A small-molecule ligand and the protein it binds are described below.
Small molecule (SMILES): CCc1nc(N)nc(N)c1C#CCc1cc(-c2ccc(C(=O)O)cc2)ccc1OC

Binding-site contacts:
Ligand atom NAF contacts residue ALA7 of chain 1.A at 3.6 Å.
Ligand atom C6 contacts residue ASP27 of chain 1.A at 3.5 Å.
Ligand atom NAF contacts residue VAL6 of chain 1.A at 3.3 Å (h-bond).
Ligand atom C4 contacts residue NAP1 of chain 1.D at 3.1 Å.
Ligand atom CAB contacts residue ASP27 of chain 1.A at 3.5 Å.
Ligand atom C2 contacts residue VAL6 of chain 1.A at 3.6 Å (hydrophobic).
Ligand atom N1 contacts residue VAL31 of chain 1.A at 3.5 Å.
Ligand atom C4 contacts residue PHE92 of chain 1.A at 3.6 Å (hydrophobic).
Ligand atom C4 contacts residue LEU5 of chain 1.A at 3.5 Å (hydrophobic).
Ligand atom C2 contacts residue VAL31 of chain 1.A at 3.5 Å (hydrophobic).
Ligand atom NAF contacts residue ASP27 of chain 1.A at 3.1 Å (salt-bridge).
Ligand atom C5 contacts residue NAP1 of chain 1.D at 3.3 Å.
Ligand atom CAL contacts residue PHE92 of chain 1.A at 3.5 Å (hydrophobic).
Ligand atom CAQ contacts residue NAP1 of chain 1.D at 3.5 Å.
Ligand atom NAI contacts residue NAP1 of chain 1.D at 3.3 Å.
Ligand atom CAZ contacts residue LEU54 of chain 1.A at 3.5 Å (hydrophobic).
Ligand atom N3 contacts residue ALA7 of chain 1.A at 3.6 Å (h-bond).
Ligand atom CAN contacts residue ILE50 of chain 1.A at 3.6 Å (hydrophobic).
Ligand atom NAF contacts residue THR111 of chain 1.A at 3.7 Å.
Ligand atom CAQ contacts residue ASN18 of chain 1.A at 3.5 Å.
Ligand atom CAB contacts residue LEU20 of chain 1.A at 3.6 Å (hydrophobic).
Ligand atom C2 contacts residue ALA7 of chain 1.A at 3.5 Å (hydrophobic).
Ligand atom CAK contacts residue PHE92 of chain 1.A at 3.5 Å (hydrophobic).
Ligand atom C2 contacts residue ASP27 of chain 1.A at 3.5 Å.
Ligand atom CAQ contacts residue XNP1 of chain 1.C at 3.6 Å.
Ligand atom CAQ contacts residue SER49 of chain 1.A at 3.2 Å.
Ligand atom CAA contacts residue LEU28 of chain 1.A at 3.5 Å (hydrophobic).
Ligand atom CAX contacts residue LEU28 of chain 1.A at 3.6 Å (hydrophobic).
Ligand atom CAL contacts residue NAP1 of chain 1.D at 3.2 Å.
Ligand atom N3 contacts residue LEU5 of chain 1.A at 3.4 Å (h-bond).
Ligand atom CAM contacts residue NAP1 of chain 1.D at 3.5 Å.
Ligand atom OAP contacts residue SER49 of chain 1.A at 3.3 Å (h-bond).
Ligand atom N3 contacts residue VAL6 of chain 1.A at 3.2 Å.
Ligand atom N3 contacts residue NAP1 of chain 1.D at 3.5 Å (h-bond).
Ligand atom CAO contacts residue ILE50 of chain 1.A at 3.6 Å (hydrophobic).
Ligand atom OBC contacts residue LEU28 of chain 1.A at 3.6 Å.
Ligand atom NAI contacts residue PHE92 of chain 1.A at 2.9 Å (h-bond).
Ligand atom NAI contacts residue LEU5 of chain 1.A at 2.8 Å (h-bond).
Ligand atom N1 contacts residue ASP27 of chain 1.A at 2.6 Å (salt-bridge).
Ligand atom CAK contacts residue NAP1 of chain 1.D at 3.2 Å.

Sequence of chain 1.A:
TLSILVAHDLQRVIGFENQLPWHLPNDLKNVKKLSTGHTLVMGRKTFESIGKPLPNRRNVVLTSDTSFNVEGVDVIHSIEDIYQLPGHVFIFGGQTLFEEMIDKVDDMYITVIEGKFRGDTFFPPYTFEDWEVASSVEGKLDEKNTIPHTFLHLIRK